This protein binds this small molecule.
Small molecule (SMILES): CC(=O)N[C@@H]1[C@@H](O)[C@H](O)[C@@H](CO)O[C@H]1O

Binding-site contacts:
Ligand atom C2 contacts residue ASN17 of chain 1.C at 2.8 Å.
Ligand atom C7 contacts residue ASN17 of chain 1.C at 3.6 Å.
Ligand atom O6 contacts residue CYS15 of chain 1.C at 4.0 Å.
Ligand atom O5 contacts residue ASN137 of chain 1.C at 4.3 Å.
Ligand atom C4 contacts residue ASN17 of chain 1.C at 4.2 Å.
Ligand atom C3 contacts residue ASN17 of chain 1.C at 3.9 Å.
Ligand atom C5 contacts residue ASN17 of chain 1.C at 3.4 Å.
Ligand atom O5 contacts residue ASN17 of chain 1.C at 2.2 Å (h-bond).
Ligand atom C1 contacts residue ASN17 of chain 1.C at 1.4 Å.
Ligand atom O6 contacts residue ASN17 of chain 1.C at 4.3 Å.
Ligand atom O7 contacts residue ASN17 of chain 1.C at 3.5 Å (h-bond).
Ligand atom N2 contacts residue ASN17 of chain 1.C at 3.2 Å (h-bond).

Sequence of chain 1.C:
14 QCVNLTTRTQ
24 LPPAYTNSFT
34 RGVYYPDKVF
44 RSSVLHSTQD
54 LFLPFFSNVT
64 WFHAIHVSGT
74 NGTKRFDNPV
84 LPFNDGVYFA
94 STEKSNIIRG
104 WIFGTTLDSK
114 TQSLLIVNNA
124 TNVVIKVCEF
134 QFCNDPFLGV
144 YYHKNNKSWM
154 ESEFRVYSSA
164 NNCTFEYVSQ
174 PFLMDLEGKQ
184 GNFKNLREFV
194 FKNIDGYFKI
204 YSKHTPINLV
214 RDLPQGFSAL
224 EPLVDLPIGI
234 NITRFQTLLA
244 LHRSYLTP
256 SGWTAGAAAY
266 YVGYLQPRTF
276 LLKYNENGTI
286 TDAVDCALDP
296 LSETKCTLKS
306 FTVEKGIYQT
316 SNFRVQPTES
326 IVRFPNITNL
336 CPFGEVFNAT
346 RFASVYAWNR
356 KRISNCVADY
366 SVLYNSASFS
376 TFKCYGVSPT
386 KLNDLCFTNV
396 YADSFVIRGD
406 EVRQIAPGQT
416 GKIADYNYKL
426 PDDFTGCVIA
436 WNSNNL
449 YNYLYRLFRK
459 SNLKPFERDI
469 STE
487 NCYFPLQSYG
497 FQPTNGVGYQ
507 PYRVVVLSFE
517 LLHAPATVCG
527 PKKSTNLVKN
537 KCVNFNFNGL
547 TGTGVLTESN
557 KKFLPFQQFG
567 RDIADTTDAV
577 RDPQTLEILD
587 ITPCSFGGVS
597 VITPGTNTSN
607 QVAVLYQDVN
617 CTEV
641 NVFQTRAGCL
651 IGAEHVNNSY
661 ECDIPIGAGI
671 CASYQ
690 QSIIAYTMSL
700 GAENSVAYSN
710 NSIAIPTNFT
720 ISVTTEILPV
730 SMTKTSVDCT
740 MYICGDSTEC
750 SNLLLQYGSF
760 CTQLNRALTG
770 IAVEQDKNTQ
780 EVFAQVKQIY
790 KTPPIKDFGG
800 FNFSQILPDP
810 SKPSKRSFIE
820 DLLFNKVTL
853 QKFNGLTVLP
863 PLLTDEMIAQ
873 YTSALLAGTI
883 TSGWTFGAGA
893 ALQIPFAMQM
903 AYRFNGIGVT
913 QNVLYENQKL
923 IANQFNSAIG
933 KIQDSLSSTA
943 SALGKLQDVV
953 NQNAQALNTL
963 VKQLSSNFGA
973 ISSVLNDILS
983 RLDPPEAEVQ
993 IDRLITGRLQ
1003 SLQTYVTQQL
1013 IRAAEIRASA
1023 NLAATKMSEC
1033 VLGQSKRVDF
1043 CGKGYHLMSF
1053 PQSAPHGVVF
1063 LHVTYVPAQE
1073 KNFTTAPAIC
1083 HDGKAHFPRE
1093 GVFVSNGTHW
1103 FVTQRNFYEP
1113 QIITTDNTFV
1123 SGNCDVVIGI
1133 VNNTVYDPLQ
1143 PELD